Binding-site contacts:
Ligand atom C5 contacts residue VAL178 of chain 5.A at 3.8 Å (hydrophobic).
Ligand atom C5' contacts residue MET64 of chain 5.A at 3.8 Å (hydrophobic).
Ligand atom C3' contacts residue GLU181 of chain 5.A at 3.6 Å.
Ligand atom C2' contacts residue SO41 of chain 5.C at 3.6 Å.
Ligand atom N7 contacts residue CYS91 of chain 5.A at 3.5 Å.
Ligand atom O2' contacts residue THR90 of chain 5.A at 3.7 Å.
Ligand atom N6 contacts residue ILE206 of chain 5.A at 3.6 Å.
Ligand atom C1' contacts residue THR90 of chain 5.A at 3.5 Å.
Ligand atom N3 contacts residue GLU179 of chain 5.A at 3.7 Å.
Ligand atom N6 contacts residue ASN204 of chain 5.A at 3.0 Å (h-bond).
Ligand atom O4' contacts residue SO41 of chain 5.C at 3.5 Å (h-bond).
Ligand atom O2' contacts residue ARG87 of chain 5.A at 3.1 Å (salt-bridge).
Ligand atom C1' contacts residue SO41 of chain 5.C at 3.3 Å.
Ligand atom C8 contacts residue THR90 of chain 5.A at 3.3 Å.
Ligand atom N6 contacts residue GLY92 of chain 5.A at 3.8 Å.
Ligand atom O3' contacts residue GLU181 of chain 5.A at 2.7 Å (salt-bridge).
Ligand atom O5' contacts residue HIS4 of chain 2.A at 2.6 Å (h-bond).
Ligand atom O4' contacts residue ARG43 of chain 2.A at 3.5 Å (salt-bridge).
Ligand atom N7 contacts residue GLY92 of chain 5.A at 3.5 Å (h-bond).
Ligand atom N3 contacts residue MET180 of chain 5.A at 3.5 Å.
Ligand atom C2 contacts residue PHE159 of chain 5.A at 3.5 Å (hydrophobic).
Ligand atom C4' contacts residue ARG43 of chain 2.A at 3.6 Å.
Ligand atom C4' contacts residue SO41 of chain 5.C at 3.6 Å.
Ligand atom C8 contacts residue CYS91 of chain 5.A at 3.6 Å (hydrophobic).
Ligand atom N1 contacts residue PHE159 of chain 5.A at 3.6 Å.
Ligand atom C6 contacts residue PHE159 of chain 5.A at 3.7 Å (hydrophobic).
Ligand atom O2' contacts residue GLU179 of chain 5.A at 3.4 Å.
Ligand atom O3' contacts residue SO41 of chain 5.C at 2.6 Å (h-bond).
Ligand atom O4' contacts residue THR90 of chain 5.A at 3.5 Å (h-bond).
Ligand atom N7 contacts residue ASN204 of chain 5.A at 3.0 Å (h-bond).
Ligand atom C5' contacts residue HIS4 of chain 2.A at 3.6 Å.
Ligand atom C3' contacts residue SO41 of chain 5.C at 3.6 Å.
Ligand atom O3' contacts residue MET64 of chain 5.A at 3.7 Å.
Ligand atom O2' contacts residue SO41 of chain 5.C at 3.2 Å (h-bond).
Ligand atom O5' contacts residue PHE159 of chain 5.A at 3.4 Å.
Ligand atom N9 contacts residue THR90 of chain 5.A at 3.8 Å.
Ligand atom O2' contacts residue GLU181 of chain 5.A at 2.7 Å (salt-bridge).
Ligand atom C2' contacts residue MET180 of chain 5.A at 3.6 Å (hydrophobic).
Ligand atom O2' contacts residue MET180 of chain 5.A at 3.0 Å (h-bond).
Ligand atom C5' contacts residue PHE159 of chain 5.A at 3.7 Å (hydrophobic).

A small-molecule ligand and the protein it binds are described below.
Small molecule (SMILES): Nc1ncnc2c1ncn2[C@@H]1O[C@H](CO)[C@@H](O)[C@H]1O

Sequence of chain 5.A:
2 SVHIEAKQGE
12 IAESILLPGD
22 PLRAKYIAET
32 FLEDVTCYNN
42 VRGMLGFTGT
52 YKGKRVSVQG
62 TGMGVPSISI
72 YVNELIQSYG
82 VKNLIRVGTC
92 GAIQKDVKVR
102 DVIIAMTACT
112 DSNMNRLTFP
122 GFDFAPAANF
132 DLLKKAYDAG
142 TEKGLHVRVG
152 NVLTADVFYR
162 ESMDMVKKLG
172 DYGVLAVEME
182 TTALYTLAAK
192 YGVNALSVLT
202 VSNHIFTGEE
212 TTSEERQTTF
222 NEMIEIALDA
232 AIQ

Sequence of chain 2.A:
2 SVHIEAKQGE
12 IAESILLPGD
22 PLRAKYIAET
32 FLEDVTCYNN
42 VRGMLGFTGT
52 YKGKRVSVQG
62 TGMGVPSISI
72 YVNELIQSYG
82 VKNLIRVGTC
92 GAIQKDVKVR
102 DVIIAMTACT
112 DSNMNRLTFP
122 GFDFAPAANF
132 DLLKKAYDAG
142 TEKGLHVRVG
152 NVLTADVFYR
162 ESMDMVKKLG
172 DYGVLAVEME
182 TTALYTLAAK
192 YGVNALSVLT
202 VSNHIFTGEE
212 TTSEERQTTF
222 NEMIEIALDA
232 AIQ